Binding-site contacts:
Ligand atom O07 contacts residue GLU46 of chain 1.A at 3.5 Å (salt-bridge).
Ligand atom C05 contacts residue TYR44 of chain 1.A at 3.9 Å (hydrophobic).
Ligand atom C09 contacts residue GLU120 of chain 1.A at 3.5 Å.
Ligand atom O06 contacts residue GLU46 of chain 1.A at 4.0 Å.
Ligand atom C08 contacts residue MN1 of chain 1.E at 3.7 Å.
Ligand atom C04 contacts residue TYR44 of chain 1.A at 4.0 Å (hydrophobic).
Ligand atom O02 contacts residue HIS61 of chain 1.A at 3.9 Å.
Ligand atom O03 contacts residue LYS135 of chain 1.A at 3.3 Å (salt-bridge).
Ligand atom O03 contacts residue MN1 of chain 1.D at 2.1 Å.
Ligand atom O07 contacts residue MET41 of chain 1.A at 3.9 Å.
Ligand atom C09 contacts residue MN1 of chain 1.E at 3.5 Å.
Ligand atom N02 contacts residue TYR131 of chain 1.A at 3.9 Å.
Ligand atom O03 contacts residue HIS61 of chain 1.A at 2.9 Å (h-bond).
Ligand atom O03 contacts residue ILE121 of chain 1.A at 2.6 Å (h-bond).
Ligand atom O02 contacts residue LYS135 of chain 1.A at 4.1 Å.
Ligand atom O02 contacts residue GLU120 of chain 1.A at 2.7 Å (salt-bridge).
Ligand atom C10 contacts residue GLU120 of chain 1.A at 3.6 Å.
Ligand atom O03 contacts residue GLY122 of chain 1.A at 3.9 Å.
Ligand atom C22 contacts residue ALA57 of chain 1.A at 4.0 Å (hydrophobic).
Ligand atom O01 contacts residue MN1 of chain 1.E at 2.4 Å.
Ligand atom O04 contacts residue TYR131 of chain 1.A at 3.5 Å (h-bond).
Ligand atom C09 contacts residue MN1 of chain 1.D at 2.9 Å.
Ligand atom C09 contacts residue HIS61 of chain 1.A at 3.6 Å.
Ligand atom O03 contacts residue TYR131 of chain 1.A at 3.8 Å.
Ligand atom C10 contacts residue LYS135 of chain 1.A at 3.9 Å.
Ligand atom O02 contacts residue MN1 of chain 1.D at 2.5 Å.
Ligand atom O02 contacts residue MN1 of chain 1.E at 2.7 Å.
Ligand atom C10 contacts residue MN1 of chain 1.D at 2.8 Å.
Ligand atom C23 contacts residue THR58 of chain 1.A at 3.7 Å.
Ligand atom O03 contacts residue GLU120 of chain 1.A at 2.8 Å (salt-bridge).
Ligand atom C10 contacts residue ILE121 of chain 1.A at 3.8 Å (hydrophobic).
Ligand atom O02 contacts residue ASP109 of chain 1.A at 3.9 Å.
Ligand atom C10 contacts residue TYR131 of chain 1.A at 4.1 Å (hydrophobic).
Ligand atom O01 contacts residue GLU81 of chain 1.A at 3.6 Å (salt-bridge).
Ligand atom N02 contacts residue HIS61 of chain 1.A at 3.5 Å.
Ligand atom C07 contacts residue MN1 of chain 1.E at 3.2 Å.
Ligand atom C03 contacts residue TYR44 of chain 1.A at 4.2 Å (hydrophobic).
Ligand atom N02 contacts residue MN1 of chain 1.D at 4.0 Å.
Ligand atom C10 contacts residue HIS61 of chain 1.A at 3.1 Å.
Ligand atom O07 contacts residue THR58 of chain 1.A at 3.7 Å.

Sequence of chain 1.A:
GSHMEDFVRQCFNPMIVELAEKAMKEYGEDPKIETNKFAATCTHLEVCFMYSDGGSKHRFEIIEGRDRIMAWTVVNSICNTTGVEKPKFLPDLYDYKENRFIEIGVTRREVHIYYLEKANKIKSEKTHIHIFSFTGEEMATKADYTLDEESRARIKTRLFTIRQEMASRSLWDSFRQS

A small-molecule ligand and the protein it binds are described below.
Small molecule (SMILES): COc1cc(CCNC(=O)c2nc(C(C)(C)NC(=O)OCc3ccccc3)[nH]c(=O)c2O)ccc1O